Sequence of chain 1.C:
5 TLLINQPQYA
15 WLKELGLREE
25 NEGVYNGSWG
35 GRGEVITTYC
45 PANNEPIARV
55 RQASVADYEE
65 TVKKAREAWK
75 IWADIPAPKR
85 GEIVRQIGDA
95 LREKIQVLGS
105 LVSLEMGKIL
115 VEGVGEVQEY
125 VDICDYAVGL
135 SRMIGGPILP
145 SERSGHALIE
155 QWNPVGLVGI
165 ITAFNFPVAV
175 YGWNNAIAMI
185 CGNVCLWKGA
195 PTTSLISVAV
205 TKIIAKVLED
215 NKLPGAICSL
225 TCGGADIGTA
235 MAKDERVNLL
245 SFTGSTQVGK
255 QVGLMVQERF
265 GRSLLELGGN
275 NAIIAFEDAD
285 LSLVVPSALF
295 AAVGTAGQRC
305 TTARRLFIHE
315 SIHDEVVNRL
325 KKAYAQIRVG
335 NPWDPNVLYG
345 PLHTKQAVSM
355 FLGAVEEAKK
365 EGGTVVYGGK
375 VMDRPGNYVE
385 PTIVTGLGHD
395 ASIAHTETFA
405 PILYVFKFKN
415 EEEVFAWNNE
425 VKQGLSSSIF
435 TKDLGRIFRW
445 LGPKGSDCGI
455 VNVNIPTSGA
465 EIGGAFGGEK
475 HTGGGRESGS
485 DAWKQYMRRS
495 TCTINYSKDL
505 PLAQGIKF

A small-molecule ligand and the protein it binds are described below.
Small molecule (SMILES): N[C@@H](CCCC(=O)O)C(=O)O

Binding-site contacts:
Ligand atom C contacts residue ARG303 of chain 1.C at 3.6 Å.
Ligand atom OXT contacts residue PHE470 of chain 1.C at 3.6 Å.
Ligand atom C1' contacts residue CYS304 of chain 1.C at 3.8 Å (hydrophobic).
Ligand atom O contacts residue THR305 of chain 1.C at 2.6 Å (h-bond).
Ligand atom C6 contacts residue PHE470 of chain 1.C at 3.9 Å (hydrophobic).
Ligand atom O2' contacts residue CYS304 of chain 1.C at 3.6 Å.
Ligand atom C contacts residue ALA464 of chain 1.C at 3.8 Å (hydrophobic).
Ligand atom N contacts residue TRP177 of chain 1.C at 4.1 Å.
Ligand atom OXT contacts residue GLY463 of chain 1.C at 3.2 Å (h-bond).
Ligand atom O contacts residue GLY463 of chain 1.C at 3.0 Å (h-bond).
Ligand atom O1' contacts residue PHE170 of chain 1.C at 3.5 Å.
Ligand atom O1' contacts residue ASN169 of chain 1.C at 3.7 Å.
Ligand atom O1' contacts residue CYS304 of chain 1.C at 2.8 Å (h-bond).
Ligand atom CA contacts residue GLU123 of chain 1.C at 3.8 Å.
Ligand atom O2' contacts residue ASN169 of chain 1.C at 4.0 Å.
Ligand atom C1 contacts residue PHE470 of chain 1.C at 4.0 Å (hydrophobic).
Ligand atom O contacts residue SER462 of chain 1.C at 3.6 Å.
Ligand atom OXT contacts residue SER462 of chain 1.C at 4.2 Å.
Ligand atom C5 contacts residue PHE470 of chain 1.C at 3.8 Å (hydrophobic).
Ligand atom C1 contacts residue PHE170 of chain 1.C at 3.5 Å (hydrophobic).
Ligand atom CA contacts residue PHE170 of chain 1.C at 3.8 Å (hydrophobic).
Ligand atom C5 contacts residue PHE170 of chain 1.C at 4.2 Å (hydrophobic).
Ligand atom N contacts residue GLU123 of chain 1.C at 2.7 Å (salt-bridge).
Ligand atom OXT contacts residue ALA464 of chain 1.C at 3.0 Å (h-bond).
Ligand atom C contacts residue THR305 of chain 1.C at 3.6 Å.
Ligand atom O1' contacts residue THR305 of chain 1.C at 3.8 Å.
Ligand atom C5 contacts residue TRP177 of chain 1.C at 3.5 Å (hydrophobic).
Ligand atom C contacts residue GLY463 of chain 1.C at 3.3 Å.
Ligand atom C1 contacts residue TRP177 of chain 1.C at 4.1 Å (hydrophobic).
Ligand atom O contacts residue ARG303 of chain 1.C at 2.9 Å (salt-bridge).
Ligand atom C1' contacts residue PHE170 of chain 1.C at 3.5 Å (hydrophobic).
Ligand atom N contacts residue ALA464 of chain 1.C at 4.1 Å.
Ligand atom C1' contacts residue ASN169 of chain 1.C at 4.1 Å.
Ligand atom C6 contacts residue PHE170 of chain 1.C at 3.5 Å (hydrophobic).
Ligand atom O1' contacts residue ARG303 of chain 1.C at 3.7 Å.
Ligand atom O2' contacts residue THR247 of chain 1.C at 4.3 Å.
Ligand atom OXT contacts residue THR305 of chain 1.C at 4.1 Å.
Ligand atom C6 contacts residue THR305 of chain 1.C at 4.1 Å.
Ligand atom CA contacts residue ARG303 of chain 1.C at 3.9 Å.
Ligand atom O2' contacts residue PHE170 of chain 1.C at 4.1 Å.